Binding-site contacts:
Ligand atom C3 contacts residue ASN121 of chain 2.D at 3.8 Å.
Ligand atom C8 contacts residue PHE120 of chain 2.D at 3.9 Å (hydrophobic).
Ligand atom C4 contacts residue ASN121 of chain 2.D at 4.3 Å.
Ligand atom C7 contacts residue ASN121 of chain 2.D at 3.2 Å.
Ligand atom N2 contacts residue ASN121 of chain 2.D at 2.9 Å (h-bond).
Ligand atom C8 contacts residue ASN121 of chain 2.D at 4.0 Å.
Ligand atom O7 contacts residue NAG1 of chain 2.T at 4.4 Å.
Ligand atom O3 contacts residue NAG1 of chain 2.T at 3.6 Å.
Ligand atom C5 contacts residue ASN121 of chain 2.D at 3.7 Å.
Ligand atom C8 contacts residue NAG1 of chain 2.T at 4.4 Å.
Ligand atom N2 contacts residue NAG1 of chain 2.T at 4.4 Å.
Ligand atom C7 contacts residue NAG1 of chain 2.T at 4.2 Å.
Ligand atom C8 contacts residue SER119 of chain 2.D at 3.9 Å.
Ligand atom C8 contacts residue ASN98 of chain 2.D at 4.0 Å.
Ligand atom C2 contacts residue ASN121 of chain 2.D at 2.5 Å.
Ligand atom O5 contacts residue ASN121 of chain 2.D at 2.4 Å (h-bond).
Ligand atom C1 contacts residue ASN121 of chain 2.D at 1.4 Å.
Ligand atom O7 contacts residue ASN121 of chain 2.D at 3.2 Å (h-bond).

Sequence of chain 2.D:
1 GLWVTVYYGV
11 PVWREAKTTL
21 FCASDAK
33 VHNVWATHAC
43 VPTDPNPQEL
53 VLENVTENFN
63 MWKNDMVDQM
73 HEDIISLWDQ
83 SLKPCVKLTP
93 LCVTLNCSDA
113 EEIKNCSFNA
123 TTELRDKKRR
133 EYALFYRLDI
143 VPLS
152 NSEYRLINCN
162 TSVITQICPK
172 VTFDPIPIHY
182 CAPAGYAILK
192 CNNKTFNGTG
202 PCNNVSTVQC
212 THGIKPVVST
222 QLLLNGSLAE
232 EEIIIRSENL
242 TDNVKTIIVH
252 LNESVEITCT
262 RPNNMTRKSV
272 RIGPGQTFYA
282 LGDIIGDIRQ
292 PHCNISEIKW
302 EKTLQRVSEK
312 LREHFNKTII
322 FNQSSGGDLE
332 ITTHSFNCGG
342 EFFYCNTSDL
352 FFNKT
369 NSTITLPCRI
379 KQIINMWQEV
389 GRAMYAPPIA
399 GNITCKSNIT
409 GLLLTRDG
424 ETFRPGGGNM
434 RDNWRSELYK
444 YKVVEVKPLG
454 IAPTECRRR

This protein binds this small molecule.
Small molecule (SMILES): CC(=O)N[C@@H]1[C@@H](O)[C@H](O)[C@@H](CO)O[C@H]1O